Binding-site contacts:
Ligand atom PA contacts residue MN1 of chain 1.B at 3.3 Å.
Ligand atom O2' contacts residue GLU246 of chain 1.A at 3.5 Å (salt-bridge).
Ligand atom O4 contacts residue TYR69 of chain 1.A at 3.5 Å.
Ligand atom O2' contacts residue DA81 of chain 1.C at 2.7 Å (h-bond).
Ligand atom O2B contacts residue MN1 of chain 1.B at 2.1 Å.
Ligand atom O5C contacts residue TRP124 of chain 1.A at 3.5 Å.
Ligand atom C2' contacts residue DA81 of chain 1.C at 3.3 Å.
Ligand atom O2 contacts residue TYR69 of chain 1.A at 3.5 Å.
Ligand atom PB contacts residue MN1 of chain 1.B at 3.3 Å.
Ligand atom C2C contacts residue PHE64 of chain 1.A at 3.4 Å (hydrophobic).
Ligand atom O3C contacts residue ASP154 of chain 1.A at 3.4 Å.
Ligand atom O3' contacts residue GLY210 of chain 1.A at 3.0 Å (h-bond).
Ligand atom N3 contacts residue TYR69 of chain 1.A at 3.1 Å.
Ligand atom O3' contacts residue GLU246 of chain 1.A at 2.7 Å (salt-bridge).
Ligand atom C6' contacts residue ASP245 of chain 1.A at 3.5 Å.
Ligand atom O1B contacts residue DA81 of chain 1.C at 3.1 Å (h-bond).
Ligand atom C4 contacts residue TYR69 of chain 1.A at 3.3 Å (hydrophobic).
Ligand atom O4' contacts residue ASP154 of chain 1.A at 3.0 Å (salt-bridge).
Ligand atom O1A contacts residue TRP124 of chain 1.A at 3.4 Å (h-bond).
Ligand atom O2A contacts residue ASP156 of chain 1.A at 2.9 Å (salt-bridge).
Ligand atom O4' contacts residue GLY211 of chain 1.A at 3.1 Å (h-bond).
Ligand atom O2 contacts residue PHE64 of chain 1.A at 3.4 Å (h-bond).
Ligand atom O4' contacts residue ARG131 of chain 1.A at 3.1 Å (salt-bridge).
Ligand atom C2 contacts residue TYR69 of chain 1.A at 3.6 Å (hydrophobic).
Ligand atom O2C contacts residue VAL155 of chain 1.A at 3.4 Å (h-bond).
Ligand atom O2A contacts residue MN1 of chain 1.B at 2.2 Å.
Ligand atom O3C contacts residue VAL155 of chain 1.A at 3.1 Å (h-bond).
Ligand atom O4' contacts residue GLY210 of chain 1.A at 3.2 Å.
Ligand atom O3' contacts residue GLY211 of chain 1.A at 2.8 Å (h-bond).
Ligand atom O3A contacts residue TRP124 of chain 1.A at 3.3 Å.
Ligand atom O1A contacts residue TYR69 of chain 1.A at 2.5 Å (h-bond).
Ligand atom N3 contacts residue ILE66 of chain 1.A at 2.9 Å (h-bond).
Ligand atom C5 contacts residue TRP124 of chain 1.A at 3.5 Å (hydrophobic).
Ligand atom O6' contacts residue ASP245 of chain 1.A at 2.6 Å (salt-bridge).
Ligand atom C3' contacts residue ASP154 of chain 1.A at 3.5 Å.
Ligand atom O3' contacts residue LEU209 of chain 1.A at 3.5 Å.
Ligand atom O3C contacts residue ASP156 of chain 1.A at 3.1 Å (salt-bridge).
Ligand atom O2C contacts residue PHE64 of chain 1.A at 2.7 Å (h-bond).
Ligand atom O2 contacts residue ILE66 of chain 1.A at 2.8 Å (h-bond).
Ligand atom C2' contacts residue GLU246 of chain 1.A at 3.4 Å.

This small molecule binds to this protein.
Small molecule (SMILES): O=c1ccn([C@@H]2O[C@H](CO[P](=O)(O)O[P](=O)(O)O[C@H]3O[C@H](CO)[C@@H](O)[C@H](O)[C@H]3O)[C@@H](O)[C@H]2O)c(=O)[nH]1

Sequence of chain 1.A:
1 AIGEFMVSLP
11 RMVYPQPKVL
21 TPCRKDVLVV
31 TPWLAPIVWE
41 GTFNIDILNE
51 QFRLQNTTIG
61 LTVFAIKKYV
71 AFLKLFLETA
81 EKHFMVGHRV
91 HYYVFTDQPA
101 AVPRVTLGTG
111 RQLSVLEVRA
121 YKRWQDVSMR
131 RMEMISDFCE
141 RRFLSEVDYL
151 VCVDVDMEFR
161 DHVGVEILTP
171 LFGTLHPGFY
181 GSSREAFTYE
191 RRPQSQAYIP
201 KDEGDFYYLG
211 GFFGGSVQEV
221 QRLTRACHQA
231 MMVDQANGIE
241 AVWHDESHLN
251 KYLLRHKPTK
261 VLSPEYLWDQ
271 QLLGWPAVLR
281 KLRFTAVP